Sequence of chain 1.N:
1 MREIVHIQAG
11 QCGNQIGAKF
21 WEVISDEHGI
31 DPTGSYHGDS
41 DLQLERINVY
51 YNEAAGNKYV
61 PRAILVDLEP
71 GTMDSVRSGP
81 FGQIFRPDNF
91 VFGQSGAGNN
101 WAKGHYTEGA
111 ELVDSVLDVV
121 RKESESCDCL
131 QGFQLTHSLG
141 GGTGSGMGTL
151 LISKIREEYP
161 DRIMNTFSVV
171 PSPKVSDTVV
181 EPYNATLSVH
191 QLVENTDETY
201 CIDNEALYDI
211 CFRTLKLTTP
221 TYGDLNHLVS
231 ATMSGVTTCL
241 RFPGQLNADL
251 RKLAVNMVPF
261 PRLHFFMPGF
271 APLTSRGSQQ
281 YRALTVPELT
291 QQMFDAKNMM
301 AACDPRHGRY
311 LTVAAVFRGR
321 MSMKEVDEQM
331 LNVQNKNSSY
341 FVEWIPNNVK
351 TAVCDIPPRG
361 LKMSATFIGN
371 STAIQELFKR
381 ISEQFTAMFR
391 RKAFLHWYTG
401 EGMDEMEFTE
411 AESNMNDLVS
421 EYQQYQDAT

The small molecule below binds the protein below.
Small molecule (SMILES): Nc1nc2c(ncn2[C@@H]2O[C@H](CO[P](=O)(O)O[P](=O)(O)OP(O)(O)=S)[C@@H](O)[C@H]2O)c(=O)[nH]1

Binding-site contacts:
Ligand atom O1B contacts residue GLY142 of chain 1.N at 3.2 Å (h-bond).
Ligand atom O2G contacts residue THR143 of chain 1.N at 3.3 Å.
Ligand atom C8 contacts residue CYS12 of chain 1.N at 3.8 Å (hydrophobic).
Ligand atom O2' contacts residue ASP177 of chain 1.N at 3.3 Å (salt-bridge).
Ligand atom C2 contacts residue ASN204 of chain 1.N at 3.6 Å.
Ligand atom PB contacts residue THR143 of chain 1.N at 3.8 Å.
Ligand atom O3' contacts residue ASP177 of chain 1.N at 3.2 Å.
Ligand atom N1 contacts residue ASN226 of chain 1.N at 2.9 Å (h-bond).
Ligand atom O2A contacts residue CYS12 of chain 1.N at 2.7 Å (h-bond).
Ligand atom C4' contacts residue SER138 of chain 1.N at 3.8 Å.
Ligand atom C5 contacts residue CYS12 of chain 1.N at 3.8 Å (hydrophobic).
Ligand atom C3' contacts residue ASP177 of chain 1.N at 3.5 Å.
Ligand atom C1' contacts residue ASN204 of chain 1.N at 3.9 Å.
Ligand atom C6 contacts residue GLN15 of chain 1.N at 3.9 Å.
Ligand atom N2 contacts residue ASN204 of chain 1.N at 2.9 Å (h-bond).
Ligand atom O2B contacts residue GLN11 of chain 1.N at 2.8 Å (h-bond).
Ligand atom O2' contacts residue ASN204 of chain 1.N at 3.4 Å (h-bond).
Ligand atom O2A contacts residue GLN11 of chain 1.N at 3.3 Å.
Ligand atom O1B contacts residue GLY144 of chain 1.N at 3.3 Å (h-bond).
Ligand atom O2B contacts residue GLY10 of chain 1.N at 3.3 Å.
Ligand atom O4' contacts residue SER138 of chain 1.N at 3.0 Å (h-bond).
Ligand atom C2 contacts residue ASN226 of chain 1.N at 3.7 Å.
Ligand atom N2 contacts residue ASN226 of chain 1.N at 3.6 Å (h-bond).
Ligand atom O3G contacts residue GLY142 of chain 1.N at 2.9 Å (h-bond).
Ligand atom C4 contacts residue ASN204 of chain 1.N at 3.8 Å.
Ligand atom C2' contacts residue ASP177 of chain 1.N at 3.8 Å.
Ligand atom N3 contacts residue ASN204 of chain 1.N at 3.1 Å (h-bond).
Ligand atom O2B contacts residue THR143 of chain 1.N at 3.4 Å.
Ligand atom C6 contacts residue ASN226 of chain 1.N at 3.7 Å.
Ligand atom O2' contacts residue TYR222 of chain 1.N at 3.1 Å (h-bond).
Ligand atom O1B contacts residue THR143 of chain 1.N at 3.1 Å (h-bond).
Ligand atom O3G contacts residue THR143 of chain 1.N at 3.6 Å (h-bond).
Ligand atom O6 contacts residue GLN15 of chain 1.N at 2.7 Å (h-bond).
Ligand atom O3G contacts residue ASN99 of chain 1.N at 3.7 Å.
Ligand atom O2G contacts residue GLU69 of chain 1.N at 2.8 Å (salt-bridge).
Ligand atom O5' contacts residue SER138 of chain 1.N at 3.4 Å (h-bond).
Ligand atom O6 contacts residue ASN226 of chain 1.N at 3.6 Å (h-bond).
Ligand atom O1B contacts residue GLY141 of chain 1.N at 3.5 Å.
Ligand atom C2' contacts residue TYR222 of chain 1.N at 3.6 Å (hydrophobic).
Ligand atom N7 contacts residue CYS12 of chain 1.N at 3.6 Å.